The small molecule below binds the protein below.
Small molecule (SMILES): O=C(NC1CCNCC1)c1n[nH]cc1NC(=O)c1c(Cl)cccc1Cl

Binding-site contacts:
Ligand atom O16 contacts residue ALA144 of chain 1.A at 3.8 Å.
Ligand atom C22 contacts residue ASP145 of chain 1.A at 3.8 Å.
Ligand atom C20 contacts residue VAL18 of chain 1.A at 3.6 Å (hydrophobic).
Ligand atom N11 contacts residue GLU81 of chain 1.A at 2.6 Å (salt-bridge).
Ligand atom C13 contacts residue LEU134 of chain 1.A at 3.6 Å (hydrophobic).
Ligand atom N24 contacts residue HIS84 of chain 1.A at 2.8 Å (h-bond).
Ligand atom C4 contacts residue HIS84 of chain 1.A at 3.6 Å.
Ligand atom CL1 contacts residue GLN131 of chain 1.A at 3.5 Å.
Ligand atom N10 contacts residue PHE82 of chain 1.A at 3.6 Å.
Ligand atom CL7 contacts residue PHE80 of chain 1.A at 3.7 Å.
Ligand atom N11 contacts residue LEU83 of chain 1.A at 3.5 Å (h-bond).
Ligand atom C9 contacts residue LEU134 of chain 1.A at 3.8 Å (hydrophobic).
Ligand atom C4 contacts residue LEU83 of chain 1.A at 3.4 Å (hydrophobic).
Ligand atom C12 contacts residue ALA31 of chain 1.A at 3.5 Å (hydrophobic).
Ligand atom C4 contacts residue PHE82 of chain 1.A at 3.7 Å (hydrophobic).
Ligand atom C25 contacts residue LEU83 of chain 1.A at 3.6 Å (hydrophobic).
Ligand atom C13 contacts residue ALA31 of chain 1.A at 3.6 Å (hydrophobic).
Ligand atom C21 contacts residue ASP145 of chain 1.A at 3.3 Å.
Ligand atom N11 contacts residue LEU134 of chain 1.A at 3.7 Å.
Ligand atom CL7 contacts residue LYS33 of chain 1.A at 3.6 Å.
Ligand atom CL7 contacts residue VAL18 of chain 1.A at 3.6 Å.
Ligand atom C20 contacts residue ASP145 of chain 1.A at 3.6 Å.
Ligand atom C26 contacts residue ASP86 of chain 1.A at 3.6 Å.
Ligand atom C26 contacts residue HIS84 of chain 1.A at 3.7 Å.
Ligand atom N11 contacts residue ALA31 of chain 1.A at 3.5 Å.
Ligand atom C26 contacts residue LYS89 of chain 1.A at 3.8 Å.
Ligand atom C12 contacts residue LEU134 of chain 1.A at 3.5 Å (hydrophobic).
Ligand atom C9 contacts residue ALA31 of chain 1.A at 3.7 Å (hydrophobic).
Ligand atom N11 contacts residue PHE82 of chain 1.A at 3.5 Å.
Ligand atom N10 contacts residue ALA31 of chain 1.A at 3.6 Å.
Ligand atom C25 contacts residue LEU134 of chain 1.A at 3.8 Å (hydrophobic).
Ligand atom N10 contacts residue GLU81 of chain 1.A at 3.6 Å.
Ligand atom C3 contacts residue HIS84 of chain 1.A at 3.4 Å.
Ligand atom N10 contacts residue LEU83 of chain 1.A at 3.0 Å (h-bond).
Ligand atom C22 contacts residue ASN132 of chain 1.A at 3.6 Å.
Ligand atom O8 contacts residue ILE10 of chain 1.A at 3.6 Å.
Ligand atom N6 contacts residue LEU83 of chain 1.A at 2.9 Å (h-bond).
Ligand atom C5 contacts residue LEU83 of chain 1.A at 3.4 Å (hydrophobic).
Ligand atom C18 contacts residue VAL18 of chain 1.A at 3.7 Å (hydrophobic).
Ligand atom C12 contacts residue GLU81 of chain 1.A at 3.4 Å.

Sequence of chain 1.A:
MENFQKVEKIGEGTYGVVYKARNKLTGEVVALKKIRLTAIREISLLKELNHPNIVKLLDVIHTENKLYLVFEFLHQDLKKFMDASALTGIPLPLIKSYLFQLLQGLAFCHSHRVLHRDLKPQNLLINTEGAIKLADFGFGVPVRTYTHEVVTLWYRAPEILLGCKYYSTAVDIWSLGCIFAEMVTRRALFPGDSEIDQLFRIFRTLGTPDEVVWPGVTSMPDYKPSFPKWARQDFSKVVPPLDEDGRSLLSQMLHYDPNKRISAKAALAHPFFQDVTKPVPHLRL